A small-molecule ligand and the protein it binds are described below.
Small molecule (SMILES): CC(=O)N[C@H]1CO[C@H](CO[C@@H]2O[C@@H](C)[C@@H](O)[C@@H](O)[C@@H]2O)[C@@H](O)[C@@H]1O

Binding-site contacts:
Ligand atom C7 contacts residue LEU46 of chain 2.B at 4.4 Å (hydrophobic).
Ligand atom N2 contacts residue ASN53 of chain 2.B at 3.2 Å (h-bond).
Ligand atom O5 contacts residue ASN53 of chain 2.B at 2.4 Å (h-bond).
Ligand atom O7 contacts residue PRO48 of chain 2.B at 4.5 Å.
Ligand atom O7 contacts residue ASN53 of chain 2.B at 3.9 Å.
Ligand atom C7 contacts residue ASN53 of chain 2.B at 4.0 Å.
Ligand atom C5 contacts residue ASN53 of chain 2.B at 3.2 Å.
Ligand atom N2 contacts residue LEU46 of chain 2.B at 4.4 Å.
Ligand atom C2 contacts residue ASN53 of chain 2.B at 2.5 Å.
Ligand atom C4 contacts residue ASN53 of chain 2.B at 4.0 Å.
Ligand atom C6 contacts residue ASN53 of chain 2.B at 3.0 Å.
Ligand atom C1 contacts residue ASN53 of chain 2.B at 1.4 Å.
Ligand atom O6 contacts residue ASN53 of chain 2.B at 4.1 Å.
Ligand atom C3 contacts residue ASN53 of chain 2.B at 3.7 Å.

Sequence of chain 2.B:
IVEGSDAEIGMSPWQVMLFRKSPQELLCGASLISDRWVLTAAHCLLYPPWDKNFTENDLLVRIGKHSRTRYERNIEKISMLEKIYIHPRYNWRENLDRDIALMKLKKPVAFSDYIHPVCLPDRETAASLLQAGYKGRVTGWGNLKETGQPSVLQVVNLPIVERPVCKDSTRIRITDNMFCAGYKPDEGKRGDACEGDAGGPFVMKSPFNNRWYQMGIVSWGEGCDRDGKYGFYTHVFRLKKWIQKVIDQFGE